Sequence of chain 1.G:
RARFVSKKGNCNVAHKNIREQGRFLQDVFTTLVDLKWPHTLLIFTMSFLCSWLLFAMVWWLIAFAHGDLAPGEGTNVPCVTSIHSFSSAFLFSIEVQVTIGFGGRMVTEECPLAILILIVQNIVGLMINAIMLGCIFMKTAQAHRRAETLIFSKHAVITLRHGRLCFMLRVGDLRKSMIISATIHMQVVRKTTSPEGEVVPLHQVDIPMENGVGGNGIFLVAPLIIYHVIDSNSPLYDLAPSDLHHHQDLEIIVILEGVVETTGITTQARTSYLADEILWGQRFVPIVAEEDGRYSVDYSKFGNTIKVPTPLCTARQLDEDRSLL

Sequence of chain 1.A:
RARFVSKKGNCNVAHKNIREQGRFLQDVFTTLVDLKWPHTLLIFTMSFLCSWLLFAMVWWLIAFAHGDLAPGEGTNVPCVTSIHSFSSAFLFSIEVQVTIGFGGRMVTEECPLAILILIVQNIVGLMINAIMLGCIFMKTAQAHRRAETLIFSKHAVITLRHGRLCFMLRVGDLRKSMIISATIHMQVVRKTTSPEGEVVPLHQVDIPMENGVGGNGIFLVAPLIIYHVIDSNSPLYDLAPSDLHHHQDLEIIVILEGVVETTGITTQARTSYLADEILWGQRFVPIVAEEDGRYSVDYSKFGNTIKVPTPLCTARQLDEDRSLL

Binding-site contacts:
Ligand atom N9 contacts residue ARG50 of chain 1.G at 3.6 Å (salt-bridge).
Ligand atom C5 contacts residue ARG50 of chain 1.G at 3.7 Å.
Ligand atom PA contacts residue LYS185 of chain 1.A at 4.3 Å.
Ligand atom O5' contacts residue SER184 of chain 1.A at 4.1 Å.
Ligand atom O5' contacts residue LYS185 of chain 1.A at 3.5 Å (salt-bridge).
Ligand atom C5' contacts residue SER184 of chain 1.A at 4.0 Å.
Ligand atom O1A contacts residue PHE333 of chain 1.A at 3.7 Å.
Ligand atom N1 contacts residue TYR330 of chain 1.A at 3.9 Å.
Ligand atom O3B contacts residue LYS185 of chain 1.A at 4.1 Å.
Ligand atom C4 contacts residue ARG50 of chain 1.G at 3.7 Å.
Ligand atom C1' contacts residue ILE182 of chain 1.A at 3.7 Å (hydrophobic).
Ligand atom O1A contacts residue GLY334 of chain 1.A at 3.1 Å.
Ligand atom N1 contacts residue ARG50 of chain 1.G at 3.2 Å (salt-bridge).
Ligand atom O4' contacts residue ILE182 of chain 1.A at 3.4 Å.
Ligand atom C6 contacts residue ARG50 of chain 1.G at 4.0 Å.
Ligand atom C6 contacts residue TYR330 of chain 1.A at 3.8 Å (hydrophobic).
Ligand atom C6 contacts residue ASN48 of chain 1.G at 4.3 Å.
Ligand atom N7 contacts residue ARG50 of chain 1.G at 3.2 Å (salt-bridge).
Ligand atom C8 contacts residue ARG50 of chain 1.G at 3.1 Å.
Ligand atom N6 contacts residue ASN48 of chain 1.G at 3.5 Å (h-bond).
Ligand atom N3 contacts residue ARG50 of chain 1.G at 4.0 Å.
Ligand atom N3 contacts residue LEU205 of chain 1.A at 4.3 Å.
Ligand atom C5' contacts residue PHE333 of chain 1.A at 3.9 Å (hydrophobic).
Ligand atom N1 contacts residue ILE49 of chain 1.G at 4.1 Å.
Ligand atom O3A contacts residue LYS185 of chain 1.A at 3.6 Å.
Ligand atom O2G contacts residue ARG50 of chain 1.G at 3.6 Å (salt-bridge).
Ligand atom O4' contacts residue PHE183 of chain 1.A at 4.0 Å.
Ligand atom N6 contacts residue ARG50 of chain 1.G at 4.2 Å.
Ligand atom C2 contacts residue LEU205 of chain 1.A at 4.0 Å (hydrophobic).
Ligand atom C5' contacts residue PHE183 of chain 1.A at 3.3 Å (hydrophobic).
Ligand atom N1 contacts residue ASN48 of chain 1.G at 4.0 Å.
Ligand atom C2 contacts residue ARG50 of chain 1.G at 3.6 Å.
Ligand atom C5' contacts residue LYS185 of chain 1.A at 4.2 Å.
Ligand atom C2' contacts residue ARG50 of chain 1.G at 4.0 Å.
Ligand atom N6 contacts residue TYR330 of chain 1.A at 3.3 Å.
Ligand atom N7 contacts residue TYR330 of chain 1.A at 4.3 Å.
Ligand atom C4' contacts residue PHE183 of chain 1.A at 3.3 Å (hydrophobic).
Ligand atom PB contacts residue LYS185 of chain 1.A at 4.1 Å.
Ligand atom O5' contacts residue PHE183 of chain 1.A at 3.9 Å.
Ligand atom O1B contacts residue LYS185 of chain 1.A at 3.2 Å.

The protein below binds the small molecule below.
Small molecule (SMILES): Nc1ncnc2c1ncn2[C@@H]1O[C@H](COP(=O)(O)OP(=O)(O)OP(O)(O)=S)[C@@H](O)[C@H]1O